The protein below binds the small molecule below.
Small molecule (SMILES): CSCC[C@H](N)C(=O)O

Sequence of chain 1.C:
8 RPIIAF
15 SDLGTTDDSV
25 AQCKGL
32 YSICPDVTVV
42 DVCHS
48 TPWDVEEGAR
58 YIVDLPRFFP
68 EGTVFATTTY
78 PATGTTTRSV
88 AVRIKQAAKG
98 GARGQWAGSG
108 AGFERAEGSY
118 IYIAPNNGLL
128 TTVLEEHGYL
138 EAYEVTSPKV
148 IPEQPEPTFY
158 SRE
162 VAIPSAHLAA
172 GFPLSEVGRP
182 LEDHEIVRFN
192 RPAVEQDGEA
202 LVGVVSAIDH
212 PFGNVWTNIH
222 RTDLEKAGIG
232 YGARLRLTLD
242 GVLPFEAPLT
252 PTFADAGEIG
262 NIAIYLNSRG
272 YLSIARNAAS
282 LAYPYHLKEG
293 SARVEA

Binding-site contacts:
Ligand atom CB contacts residue PHE213 of chain 1.A at 3.9 Å (hydrophobic).
Ligand atom CE contacts residue 5FD1 of chain 1.H at 4.1 Å.
Ligand atom O contacts residue ARG270 of chain 1.A at 2.7 Å (salt-bridge).
Ligand atom CG contacts residue LEU17 of chain 1.C at 4.2 Å (hydrophobic).
Ligand atom N contacts residue TRP217 of chain 1.A at 4.2 Å.
Ligand atom CA contacts residue SER23 of chain 1.C at 3.5 Å.
Ligand atom OXT contacts residue ARG270 of chain 1.A at 4.1 Å.
Ligand atom C contacts residue ARG270 of chain 1.A at 3.9 Å.
Ligand atom N contacts residue ARG270 of chain 1.A at 4.3 Å.
Ligand atom CA contacts residue ASP210 of chain 1.A at 3.6 Å.
Ligand atom C contacts residue TRP217 of chain 1.A at 3.8 Å (hydrophobic).
Ligand atom CA contacts residue TRP217 of chain 1.A at 4.2 Å (hydrophobic).
Ligand atom OXT contacts residue TRP217 of chain 1.A at 4.2 Å.
Ligand atom C contacts residue SER23 of chain 1.C at 3.8 Å.
Ligand atom CE contacts residue ASN215 of chain 1.A at 4.0 Å.
Ligand atom SD contacts residue THR155 of chain 1.C at 3.5 Å (h-bond).
Ligand atom CE contacts residue ASP210 of chain 1.A at 3.4 Å.
Ligand atom N contacts residue PHE213 of chain 1.A at 4.4 Å.
Ligand atom CA contacts residue PHE213 of chain 1.A at 4.3 Å (hydrophobic).
Ligand atom CG contacts residue PHE213 of chain 1.A at 4.4 Å (hydrophobic).
Ligand atom CG contacts residue PHE156 of chain 1.C at 3.9 Å (hydrophobic).
Ligand atom N contacts residue SER23 of chain 1.C at 2.9 Å (h-bond).
Ligand atom O contacts residue SER269 of chain 1.A at 3.4 Å (h-bond).
Ligand atom CB contacts residue SER23 of chain 1.C at 3.4 Å.
Ligand atom N contacts residue ASP21 of chain 1.C at 2.9 Å (salt-bridge).
Ligand atom CG contacts residue 5FD1 of chain 1.H at 3.9 Å.
Ligand atom CG contacts residue THR155 of chain 1.C at 3.8 Å.
Ligand atom CE contacts residue PHE254 of chain 1.A at 4.3 Å (hydrophobic).
Ligand atom CA contacts residue ASP21 of chain 1.C at 4.2 Å.
Ligand atom CB contacts residue LEU17 of chain 1.C at 4.0 Å (hydrophobic).
Ligand atom SD contacts residue 5FD1 of chain 1.H at 3.4 Å (h-bond).
Ligand atom O contacts residue SER23 of chain 1.C at 3.3 Å (h-bond).
Ligand atom O contacts residue ASP21 of chain 1.C at 3.9 Å.
Ligand atom N contacts residue ASP210 of chain 1.A at 3.0 Å (salt-bridge).
Ligand atom O contacts residue TRP217 of chain 1.A at 3.8 Å.
Ligand atom SD contacts residue PHE213 of chain 1.A at 3.6 Å.
Ligand atom CE contacts residue PHE213 of chain 1.A at 4.1 Å (hydrophobic).
Ligand atom C contacts residue SER269 of chain 1.A at 3.5 Å.
Ligand atom OXT contacts residue SER269 of chain 1.A at 2.8 Å (h-bond).
Ligand atom CE contacts residue THR155 of chain 1.C at 4.0 Å.

Sequence of chain 1.A:
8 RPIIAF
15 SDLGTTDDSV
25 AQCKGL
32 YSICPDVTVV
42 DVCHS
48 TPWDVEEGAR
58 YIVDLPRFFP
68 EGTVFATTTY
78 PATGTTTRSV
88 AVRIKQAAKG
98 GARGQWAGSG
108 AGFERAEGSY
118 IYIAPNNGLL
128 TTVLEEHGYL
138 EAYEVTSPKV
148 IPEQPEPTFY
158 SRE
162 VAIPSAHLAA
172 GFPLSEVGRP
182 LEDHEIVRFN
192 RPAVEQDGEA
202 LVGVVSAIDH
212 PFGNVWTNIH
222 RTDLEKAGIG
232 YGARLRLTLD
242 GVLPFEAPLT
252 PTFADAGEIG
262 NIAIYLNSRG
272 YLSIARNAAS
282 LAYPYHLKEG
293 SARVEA